Binding-site contacts:
Ligand atom C27 contacts residue PHE180 of chain 49.A at 3.2 Å (hydrophobic).
Ligand atom C03 contacts residue ASN211 of chain 49.A at 3.1 Å.
Ligand atom C01 contacts residue TYR192 of chain 49.A at 2.9 Å (hydrophobic).
Ligand atom N24 contacts residue PHE180 of chain 49.A at 3.6 Å.
Ligand atom C09 contacts residue LEU101 of chain 49.A at 3.8 Å (hydrophobic).
Ligand atom C18 contacts residue LEU182 of chain 49.A at 3.2 Å (hydrophobic).
Ligand atom C17 contacts residue ILE99 of chain 49.A at 3.8 Å (hydrophobic).
Ligand atom C04 contacts residue MET213 of chain 49.A at 3.9 Å (hydrophobic).
Ligand atom C15 contacts residue ILE123 of chain 49.A at 3.6 Å (hydrophobic).
Ligand atom O23 contacts residue LEU216 of chain 49.A at 3.7 Å.
Ligand atom C19 contacts residue LEU182 of chain 49.A at 3.6 Å (hydrophobic).
Ligand atom C22 contacts residue ILE99 of chain 49.A at 3.9 Å (hydrophobic).
Ligand atom C18 contacts residue TYR145 of chain 49.A at 3.8 Å (hydrophobic).
Ligand atom N24 contacts residue LEU216 of chain 49.A at 3.5 Å.
Ligand atom C28 contacts residue TYR145 of chain 49.A at 3.3 Å (hydrophobic).
Ligand atom C04 contacts residue ASN211 of chain 49.A at 3.4 Å.
Ligand atom C17 contacts residue LEU182 of chain 49.A at 3.7 Å (hydrophobic).
Ligand atom O26 contacts residue TYR145 of chain 49.A at 3.2 Å.
Ligand atom N07 contacts residue LEU101 of chain 49.A at 3.7 Å.
Ligand atom C28 contacts residue ALA167 of chain 49.A at 3.1 Å (hydrophobic).
Ligand atom C25 contacts residue PHE180 of chain 49.A at 3.5 Å (hydrophobic).
Ligand atom C05 contacts residue LEU101 of chain 49.A at 3.9 Å (hydrophobic).
Ligand atom O26 contacts residue PHE180 of chain 49.A at 3.7 Å.
Ligand atom N08 contacts residue LEU101 of chain 49.A at 3.8 Å.
Ligand atom C09 contacts residue TYR191 of chain 49.A at 3.6 Å (hydrophobic).
Ligand atom C15 contacts residue LEU182 of chain 49.A at 3.7 Å (hydrophobic).
Ligand atom C19 contacts residue TYR145 of chain 49.A at 3.2 Å (hydrophobic).
Ligand atom C18 contacts residue ILE99 of chain 49.A at 3.8 Å (hydrophobic).
Ligand atom O16 contacts residue ILE99 of chain 49.A at 3.6 Å.
Ligand atom N06 contacts residue LEU101 of chain 49.A at 3.2 Å.
Ligand atom C01 contacts residue THR207 of chain 49.A at 2.9 Å.
Ligand atom C28 contacts residue TYR143 of chain 49.A at 3.4 Å (hydrophobic).
Ligand atom C10 contacts residue TYR191 of chain 49.A at 3.7 Å (hydrophobic).
Ligand atom C13 contacts residue MET213 of chain 49.A at 3.4 Å (hydrophobic).
Ligand atom C21 contacts residue ILE123 of chain 49.A at 3.8 Å (hydrophobic).
Ligand atom C22 contacts residue ILE123 of chain 49.A at 3.6 Å (hydrophobic).
Ligand atom C14 contacts residue HIS237 of chain 49.A at 3.5 Å.
Ligand atom C14 contacts residue SER121 of chain 49.A at 3.5 Å.
Ligand atom C12 contacts residue ILE99 of chain 49.A at 3.7 Å (hydrophobic).
Ligand atom C28 contacts residue MET144 of chain 49.A at 3.8 Å (hydrophobic).

A small-molecule ligand and the protein it binds are described below.
Small molecule (SMILES): CCOc1noc2cc(OCCC3CCN(c4ccc(C)nn4)CC3)ccc12

Sequence of chain 49.A:
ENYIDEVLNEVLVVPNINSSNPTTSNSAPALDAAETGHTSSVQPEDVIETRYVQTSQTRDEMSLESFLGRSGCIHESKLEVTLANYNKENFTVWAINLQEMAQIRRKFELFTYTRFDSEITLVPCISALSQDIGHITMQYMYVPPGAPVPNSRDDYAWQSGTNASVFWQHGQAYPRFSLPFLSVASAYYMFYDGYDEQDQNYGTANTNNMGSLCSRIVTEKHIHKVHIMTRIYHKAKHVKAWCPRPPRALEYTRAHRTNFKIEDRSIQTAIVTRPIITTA